The protein below binds the small molecule below.
Small molecule (SMILES): CC(=O)N[C@H]1[C@H](O[C@H]2[C@H](O)[C@@H](NC(C)=O)CO[C@@H]2CO)O[C@H](CO)[C@@H](O[C@@H]2O[C@H](CO[C@H]3O[C@H](CO)[C@@H](O)[C@H](O[C@H]4O[C@H](CO)[C@@H](O)[C@H](O)[C@@H]4O)[C@@H]3O)[C@@H](O)[C@H](O[C@H]3O[C@H](CO)[C@@H](O)[C@H](O)[C@@H]3O[C@H]3O[C@H](CO)[C@@H](O)[C@H](O)[C@@H]3O)[C@@H]2O)[C@@H]1O

Sequence of chain 1.D:
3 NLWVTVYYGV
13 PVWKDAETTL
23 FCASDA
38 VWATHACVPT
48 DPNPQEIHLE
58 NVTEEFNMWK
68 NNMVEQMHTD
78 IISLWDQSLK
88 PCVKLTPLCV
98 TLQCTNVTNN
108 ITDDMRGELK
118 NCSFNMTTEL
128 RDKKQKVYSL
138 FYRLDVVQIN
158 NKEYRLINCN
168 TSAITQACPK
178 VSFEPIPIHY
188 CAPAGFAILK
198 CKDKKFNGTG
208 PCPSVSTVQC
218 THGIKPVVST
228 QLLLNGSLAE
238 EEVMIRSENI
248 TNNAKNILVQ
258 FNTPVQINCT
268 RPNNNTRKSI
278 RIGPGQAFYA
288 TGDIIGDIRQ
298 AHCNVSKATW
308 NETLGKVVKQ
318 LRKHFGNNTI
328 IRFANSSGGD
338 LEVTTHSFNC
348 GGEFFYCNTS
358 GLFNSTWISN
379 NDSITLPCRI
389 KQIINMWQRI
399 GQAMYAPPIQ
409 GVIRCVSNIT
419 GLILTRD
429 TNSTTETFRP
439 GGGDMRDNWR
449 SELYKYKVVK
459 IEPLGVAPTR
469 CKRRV

Binding-site contacts:
Ligand atom C1 contacts residue ASN232 of chain 1.D at 1.6 Å.
Ligand atom C5 contacts residue NAG1 of chain 1.IB at 3.2 Å.
Ligand atom C8 contacts residue SER415 of chain 1.D at 3.7 Å.
Ligand atom C1 contacts residue SER415 of chain 1.D at 3.9 Å.
Ligand atom O3 contacts residue VAL414 of chain 1.D at 4.5 Å.
Ligand atom C5 contacts residue ASN232 of chain 1.D at 3.8 Å.
Ligand atom O5 contacts residue NAG1 of chain 1.IB at 3.3 Å.
Ligand atom C4 contacts residue VAL414 of chain 1.D at 4.1 Å (hydrophobic).
Ligand atom O5 contacts residue ASN232 of chain 1.D at 2.5 Å (h-bond).
Ligand atom O7 contacts residue VAL414 of chain 1.D at 4.4 Å.
Ligand atom C7 contacts residue SER415 of chain 1.D at 3.9 Å.
Ligand atom N2 contacts residue ASN232 of chain 1.D at 2.9 Å (h-bond).
Ligand atom C6 contacts residue NAG1 of chain 1.IB at 3.5 Å.
Ligand atom O5 contacts residue LYS222 of chain 1.D at 4.2 Å.
Ligand atom C2 contacts residue ASN232 of chain 1.D at 2.4 Å.
Ligand atom N2 contacts residue SER415 of chain 1.D at 3.1 Å.
Ligand atom C3 contacts residue VAL414 of chain 1.D at 3.5 Å (hydrophobic).
Ligand atom C2 contacts residue SER415 of chain 1.D at 4.0 Å.
Ligand atom C5 contacts residue VAL414 of chain 1.D at 4.1 Å (hydrophobic).
Ligand atom O7 contacts residue ASN346 of chain 1.D at 4.3 Å.
Ligand atom C1 contacts residue VAL414 of chain 1.D at 4.1 Å (hydrophobic).
Ligand atom C8 contacts residue ASN346 of chain 1.D at 4.3 Å.
Ligand atom C7 contacts residue ASN232 of chain 1.D at 3.6 Å.
Ligand atom O7 contacts residue ASN232 of chain 1.D at 4.1 Å.
Ligand atom C1 contacts residue NAG1 of chain 1.IB at 3.7 Å.
Ligand atom C3 contacts residue ASN232 of chain 1.D at 3.8 Å.
Ligand atom O6 contacts residue LYS222 of chain 1.D at 3.9 Å.
Ligand atom C2 contacts residue VAL414 of chain 1.D at 4.0 Å (hydrophobic).
Ligand atom C4 contacts residue ASN232 of chain 1.D at 4.3 Å.
Ligand atom C8 contacts residue LEU231 of chain 1.D at 3.8 Å (hydrophobic).
Ligand atom N2 contacts residue VAL414 of chain 1.D at 3.9 Å.
Ligand atom O4 contacts residue VAL414 of chain 1.D at 4.0 Å.
Ligand atom C8 contacts residue ASN232 of chain 1.D at 4.4 Å.